Sequence of chain 1.B:
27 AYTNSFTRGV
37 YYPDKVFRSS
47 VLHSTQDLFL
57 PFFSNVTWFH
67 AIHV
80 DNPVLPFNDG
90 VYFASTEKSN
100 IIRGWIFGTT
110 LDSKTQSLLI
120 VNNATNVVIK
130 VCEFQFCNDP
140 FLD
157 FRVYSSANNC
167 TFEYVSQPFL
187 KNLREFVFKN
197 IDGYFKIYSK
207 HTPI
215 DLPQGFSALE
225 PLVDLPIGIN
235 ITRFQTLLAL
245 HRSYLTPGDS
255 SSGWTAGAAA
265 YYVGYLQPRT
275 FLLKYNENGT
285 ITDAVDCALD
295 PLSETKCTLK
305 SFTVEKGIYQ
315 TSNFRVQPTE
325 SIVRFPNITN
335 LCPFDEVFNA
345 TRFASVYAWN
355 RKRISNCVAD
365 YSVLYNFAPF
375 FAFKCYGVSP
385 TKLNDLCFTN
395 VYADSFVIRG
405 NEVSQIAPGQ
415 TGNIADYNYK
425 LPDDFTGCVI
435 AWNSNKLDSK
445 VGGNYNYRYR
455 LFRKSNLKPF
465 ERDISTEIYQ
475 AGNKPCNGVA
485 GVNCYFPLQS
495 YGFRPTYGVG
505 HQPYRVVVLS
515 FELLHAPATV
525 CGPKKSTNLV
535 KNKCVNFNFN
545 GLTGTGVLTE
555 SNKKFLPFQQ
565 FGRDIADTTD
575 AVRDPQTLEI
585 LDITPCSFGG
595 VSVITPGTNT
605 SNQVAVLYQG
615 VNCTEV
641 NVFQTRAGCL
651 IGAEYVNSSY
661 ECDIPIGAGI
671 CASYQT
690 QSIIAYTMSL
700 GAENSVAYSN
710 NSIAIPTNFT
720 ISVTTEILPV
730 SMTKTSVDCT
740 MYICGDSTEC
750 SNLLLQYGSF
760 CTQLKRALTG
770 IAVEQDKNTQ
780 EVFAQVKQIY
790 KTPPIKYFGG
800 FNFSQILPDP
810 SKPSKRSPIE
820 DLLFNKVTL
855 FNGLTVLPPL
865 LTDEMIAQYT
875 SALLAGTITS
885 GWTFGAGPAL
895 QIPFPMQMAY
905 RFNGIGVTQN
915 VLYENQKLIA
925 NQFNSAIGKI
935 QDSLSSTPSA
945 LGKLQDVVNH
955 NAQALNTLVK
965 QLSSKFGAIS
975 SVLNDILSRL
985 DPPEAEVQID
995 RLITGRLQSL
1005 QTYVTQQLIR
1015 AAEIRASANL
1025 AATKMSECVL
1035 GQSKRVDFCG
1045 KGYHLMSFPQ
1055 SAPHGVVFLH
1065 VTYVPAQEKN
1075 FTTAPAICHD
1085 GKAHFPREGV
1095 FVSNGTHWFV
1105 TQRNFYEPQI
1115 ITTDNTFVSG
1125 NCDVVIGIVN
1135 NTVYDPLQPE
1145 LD

Binding-site contacts:
Ligand atom C3 contacts residue ASN282 of chain 1.B at 4.3 Å.
Ligand atom C5 contacts residue ASN282 of chain 1.B at 3.1 Å.
Ligand atom C4 contacts residue ASN282 of chain 1.B at 4.2 Å.
Ligand atom C2 contacts residue ASN282 of chain 1.B at 4.3 Å.
Ligand atom C6 contacts residue ASN282 of chain 1.B at 3.8 Å.
Ligand atom O3 contacts residue GLU281 of chain 1.B at 4.4 Å.
Ligand atom N2 contacts residue GLU281 of chain 1.B at 4.3 Å.
Ligand atom O4 contacts residue GLU281 of chain 1.B at 4.2 Å.
Ligand atom C1 contacts residue ASN282 of chain 1.B at 3.1 Å.
Ligand atom C3 contacts residue GLU281 of chain 1.B at 3.6 Å.
Ligand atom O5 contacts residue ASN282 of chain 1.B at 3.1 Å (h-bond).
Ligand atom C5 contacts residue GLU281 of chain 1.B at 4.2 Å.
Ligand atom C4 contacts residue GLU281 of chain 1.B at 4.2 Å.
Ligand atom C1 contacts residue GLU281 of chain 1.B at 4.3 Å.
Ligand atom C2 contacts residue GLU281 of chain 1.B at 4.3 Å.

The protein below binds the small molecule below.
Small molecule (SMILES): CC(=O)N[C@@H]1[C@@H](O)[C@H](O)[C@@H](CO)O[C@H]1O